A small-molecule ligand and the protein it binds are described below.
Small molecule (SMILES): CC(=O)N[C@@H]1[C@@H](O)[C@H](O)[C@@H](CO)O[C@H]1O

Binding-site contacts:
Ligand atom C1 contacts residue LEU79 of chain 1.B at 4.2 Å (hydrophobic).
Ligand atom O5 contacts residue ASN87 of chain 1.A at 2.3 Å (h-bond).
Ligand atom C1 contacts residue ASN87 of chain 1.A at 1.4 Å.
Ligand atom C7 contacts residue ASN87 of chain 1.A at 3.9 Å.
Ligand atom C3 contacts residue ASN87 of chain 1.A at 3.8 Å.
Ligand atom O7 contacts residue ASN87 of chain 1.A at 4.3 Å.
Ligand atom O5 contacts residue LEU79 of chain 1.B at 3.7 Å.
Ligand atom C5 contacts residue LEU79 of chain 1.B at 4.2 Å (hydrophobic).
Ligand atom C6 contacts residue LEU79 of chain 1.B at 3.6 Å (hydrophobic).
Ligand atom C2 contacts residue ASN87 of chain 1.A at 2.5 Å.
Ligand atom C4 contacts residue ASN87 of chain 1.A at 4.2 Å.
Ligand atom N2 contacts residue ASN87 of chain 1.A at 3.0 Å (h-bond).
Ligand atom C2 contacts residue LEU79 of chain 1.B at 4.3 Å (hydrophobic).
Ligand atom O6 contacts residue LEU79 of chain 1.B at 3.6 Å.
Ligand atom C5 contacts residue ASN87 of chain 1.A at 3.6 Å.

Sequence of chain 1.A:
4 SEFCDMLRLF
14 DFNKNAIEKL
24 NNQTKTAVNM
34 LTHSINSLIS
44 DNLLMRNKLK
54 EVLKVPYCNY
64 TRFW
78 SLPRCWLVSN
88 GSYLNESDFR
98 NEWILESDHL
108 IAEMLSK

Sequence of chain 1.B:
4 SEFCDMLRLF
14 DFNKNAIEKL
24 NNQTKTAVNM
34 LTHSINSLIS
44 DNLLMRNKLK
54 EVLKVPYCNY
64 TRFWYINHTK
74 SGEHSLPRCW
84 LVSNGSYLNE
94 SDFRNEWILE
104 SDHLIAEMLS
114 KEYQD